Sequence of chain 1.D:
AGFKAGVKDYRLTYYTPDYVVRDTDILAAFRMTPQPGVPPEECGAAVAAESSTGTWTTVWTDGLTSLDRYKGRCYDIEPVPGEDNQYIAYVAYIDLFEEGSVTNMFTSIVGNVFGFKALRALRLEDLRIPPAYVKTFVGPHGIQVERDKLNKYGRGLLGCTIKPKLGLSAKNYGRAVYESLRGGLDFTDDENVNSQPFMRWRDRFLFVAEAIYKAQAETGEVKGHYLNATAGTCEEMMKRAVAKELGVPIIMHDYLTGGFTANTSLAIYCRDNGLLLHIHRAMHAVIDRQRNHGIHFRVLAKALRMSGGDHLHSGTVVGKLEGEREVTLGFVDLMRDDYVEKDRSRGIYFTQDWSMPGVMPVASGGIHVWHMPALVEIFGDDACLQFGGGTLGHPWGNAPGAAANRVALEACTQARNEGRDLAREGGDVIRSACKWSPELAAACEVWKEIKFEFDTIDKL

Sequence of chain 1.C:
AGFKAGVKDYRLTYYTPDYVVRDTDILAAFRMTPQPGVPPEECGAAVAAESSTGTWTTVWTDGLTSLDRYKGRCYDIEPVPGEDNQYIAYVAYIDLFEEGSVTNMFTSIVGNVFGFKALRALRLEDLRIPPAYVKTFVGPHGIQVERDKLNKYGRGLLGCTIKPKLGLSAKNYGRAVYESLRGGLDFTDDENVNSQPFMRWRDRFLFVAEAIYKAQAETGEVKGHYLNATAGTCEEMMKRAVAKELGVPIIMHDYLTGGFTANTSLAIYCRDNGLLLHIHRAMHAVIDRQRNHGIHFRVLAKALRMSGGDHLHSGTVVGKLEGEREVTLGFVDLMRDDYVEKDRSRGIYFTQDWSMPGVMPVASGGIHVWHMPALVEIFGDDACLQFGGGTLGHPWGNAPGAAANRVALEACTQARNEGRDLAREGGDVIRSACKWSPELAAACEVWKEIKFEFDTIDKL

A small-molecule ligand and the protein it binds are described below.
Small molecule (SMILES): O=C(O)[C@@](O)(COP(=O)(O)O)[C@H](O)[C@H](O)COP(=O)(O)O

Binding-site contacts:
Ligand atom O4 contacts residue SER379 of chain 1.C at 2.9 Å (h-bond).
Ligand atom O7 contacts residue MG1 of chain 1.DA at 2.2 Å.
Ligand atom O4 contacts residue GLY380 of chain 1.C at 3.3 Å (h-bond).
Ligand atom O2P contacts residue LYS334 of chain 1.C at 2.7 Å (salt-bridge).
Ligand atom O7 contacts residue LYS175 of chain 1.C at 3.1 Å (salt-bridge).
Ligand atom O6P contacts residue ARG295 of chain 1.C at 2.9 Å (salt-bridge).
Ligand atom O3 contacts residue KCX201 of chain 1.C at 2.8 Å (h-bond).
Ligand atom P1 contacts residue THR65 of chain 1.D at 3.4 Å.
Ligand atom O2P contacts residue THR65 of chain 1.D at 3.3 Å (h-bond).
Ligand atom O4P contacts residue ARG295 of chain 1.C at 2.9 Å (salt-bridge).
Ligand atom O5P contacts residue SER379 of chain 1.C at 3.3 Å (h-bond).
Ligand atom O2P contacts residue GLY380 of chain 1.C at 3.5 Å.
Ligand atom O2P contacts residue TRP66 of chain 1.D at 3.2 Å.
Ligand atom O3 contacts residue HIS294 of chain 1.C at 2.9 Å (h-bond).
Ligand atom O5 contacts residue LEU335 of chain 1.C at 3.3 Å.
Ligand atom O2 contacts residue ASP203 of chain 1.C at 3.4 Å (salt-bridge).
Ligand atom O3P contacts residue GLY403 of chain 1.C at 2.9 Å (h-bond).
Ligand atom C3 contacts residue KCX201 of chain 1.C at 3.2 Å.
Ligand atom O3 contacts residue MG1 of chain 1.DA at 2.2 Å.
Ligand atom O2 contacts residue THR173 of chain 1.C at 3.0 Å (h-bond).
Ligand atom C contacts residue LYS175 of chain 1.C at 3.2 Å.
Ligand atom O1 contacts residue LYS175 of chain 1.C at 3.2 Å (salt-bridge).
Ligand atom O1P contacts residue GLY404 of chain 1.C at 2.7 Å (h-bond).
Ligand atom O2 contacts residue MG1 of chain 1.DA at 2.3 Å.
Ligand atom O1P contacts residue LYS175 of chain 1.C at 3.4 Å.
Ligand atom O5P contacts residue HIS327 of chain 1.C at 2.9 Å (h-bond).
Ligand atom O1P contacts residue THR65 of chain 1.D at 2.6 Å (h-bond).
Ligand atom O2 contacts residue LYS175 of chain 1.C at 3.0 Å (salt-bridge).
Ligand atom C2 contacts residue MG1 of chain 1.DA at 2.9 Å.
Ligand atom O7 contacts residue ASP203 of chain 1.C at 3.0 Å (salt-bridge).
Ligand atom O2 contacts residue KCX201 of chain 1.C at 3.2 Å (h-bond).
Ligand atom O2P contacts residue GLY381 of chain 1.C at 2.9 Å (h-bond).
Ligand atom O7 contacts residue GLU204 of chain 1.C at 3.2 Å (salt-bridge).
Ligand atom O6 contacts residue LYS334 of chain 1.C at 2.9 Å (salt-bridge).
Ligand atom O6 contacts residue GLU60 of chain 1.D at 3.3 Å (salt-bridge).
Ligand atom C3 contacts residue MG1 of chain 1.DA at 3.1 Å.
Ligand atom O7 contacts residue ASN123 of chain 1.D at 3.1 Å (h-bond).
Ligand atom O7 contacts residue LYS177 of chain 1.C at 2.6 Å (salt-bridge).
Ligand atom C contacts residue MG1 of chain 1.DA at 2.9 Å.
Ligand atom O3 contacts residue GLU204 of chain 1.C at 2.9 Å (salt-bridge).